A small-molecule ligand and the protein it binds are described below.
Small molecule (SMILES): CNc1ncnc2c(Br)[nH]nc12

Sequence of chain 1.B:
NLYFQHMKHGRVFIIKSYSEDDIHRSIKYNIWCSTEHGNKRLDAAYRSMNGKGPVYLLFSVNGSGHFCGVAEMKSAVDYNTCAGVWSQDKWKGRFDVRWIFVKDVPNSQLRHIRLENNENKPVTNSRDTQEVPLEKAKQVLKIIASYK

Binding-site contacts:
Ligand atom C01 contacts residue TRP101 of chain 1.B at 3.3 Å (hydrophobic).
Ligand atom C06 contacts residue LYS31 of chain 1.B at 3.1 Å.
Ligand atom N02 contacts residue TRP47 of chain 1.B at 3.6 Å.
Ligand atom C05 contacts residue TRP106 of chain 1.B at 3.3 Å (hydrophobic).
Ligand atom N10 contacts residue SER32 of chain 1.B at 3.4 Å.
Ligand atom N10 contacts residue TRP106 of chain 1.B at 3.2 Å.
Ligand atom C11 contacts residue TRP106 of chain 1.B at 3.4 Å (hydrophobic).
Ligand atom N09 contacts residue LYS31 of chain 1.B at 3.9 Å.
Ligand atom C11 contacts residue TYR33 of chain 1.B at 3.6 Å (hydrophobic).
Ligand atom N08 contacts residue ASP143 of chain 1.B at 2.8 Å (salt-bridge).
Ligand atom C03 contacts residue TRP47 of chain 1.B at 3.7 Å (hydrophobic).
Ligand atom C04 contacts residue TRP106 of chain 1.B at 3.6 Å (hydrophobic).
Ligand atom N09 contacts residue SER49 of chain 1.B at 3.9 Å.
Ligand atom C01 contacts residue ASP37 of chain 1.B at 3.5 Å.
Ligand atom N09 contacts residue TRP106 of chain 1.B at 3.5 Å.
Ligand atom C05 contacts residue SER32 of chain 1.B at 3.7 Å.
Ligand atom N09 contacts residue CYS48 of chain 1.B at 3.5 Å (h-bond).
Ligand atom C05 contacts residue LYS31 of chain 1.B at 3.6 Å.
Ligand atom C11 contacts residue SER32 of chain 1.B at 3.2 Å.
Ligand atom C06 contacts residue ASP143 of chain 1.B at 3.7 Å.
Ligand atom N02 contacts residue CYS48 of chain 1.B at 2.7 Å (h-bond).
Ligand atom N09 contacts residue ASP143 of chain 1.B at 3.8 Å.
Ligand atom C04 contacts residue TRP47 of chain 1.B at 3.8 Å (hydrophobic).
Ligand atom BR07 contacts residue LYS31 of chain 1.B at 3.6 Å.
Ligand atom N02 contacts residue TRP106 of chain 1.B at 3.7 Å.
Ligand atom BR07 contacts residue TYR33 of chain 1.B at 3.8 Å.
Ligand atom C03 contacts residue CYS48 of chain 1.B at 3.8 Å (hydrophobic).
Ligand atom C03 contacts residue TRP106 of chain 1.B at 3.5 Å (hydrophobic).
Ligand atom C01 contacts residue TRP106 of chain 1.B at 3.7 Å (hydrophobic).
Ligand atom N08 contacts residue LYS31 of chain 1.B at 3.4 Å (salt-bridge).
Ligand atom C03 contacts residue ASP37 of chain 1.B at 3.7 Å.
Ligand atom C11 contacts residue ASP37 of chain 1.B at 3.2 Å.
Ligand atom N12 contacts residue TRP106 of chain 1.B at 3.3 Å (h-bond).
Ligand atom N12 contacts residue SER32 of chain 1.B at 3.8 Å.
Ligand atom C01 contacts residue CYS48 of chain 1.B at 3.4 Å (hydrophobic).
Ligand atom N12 contacts residue ASP37 of chain 1.B at 2.6 Å (salt-bridge).
Ligand atom N10 contacts residue TYR33 of chain 1.B at 3.1 Å (h-bond).
Ligand atom N08 contacts residue TRP106 of chain 1.B at 3.6 Å.
Ligand atom C06 contacts residue TRP106 of chain 1.B at 3.4 Å (hydrophobic).
Ligand atom N09 contacts residue TRP47 of chain 1.B at 3.8 Å.